Sequence of chain 1.C:
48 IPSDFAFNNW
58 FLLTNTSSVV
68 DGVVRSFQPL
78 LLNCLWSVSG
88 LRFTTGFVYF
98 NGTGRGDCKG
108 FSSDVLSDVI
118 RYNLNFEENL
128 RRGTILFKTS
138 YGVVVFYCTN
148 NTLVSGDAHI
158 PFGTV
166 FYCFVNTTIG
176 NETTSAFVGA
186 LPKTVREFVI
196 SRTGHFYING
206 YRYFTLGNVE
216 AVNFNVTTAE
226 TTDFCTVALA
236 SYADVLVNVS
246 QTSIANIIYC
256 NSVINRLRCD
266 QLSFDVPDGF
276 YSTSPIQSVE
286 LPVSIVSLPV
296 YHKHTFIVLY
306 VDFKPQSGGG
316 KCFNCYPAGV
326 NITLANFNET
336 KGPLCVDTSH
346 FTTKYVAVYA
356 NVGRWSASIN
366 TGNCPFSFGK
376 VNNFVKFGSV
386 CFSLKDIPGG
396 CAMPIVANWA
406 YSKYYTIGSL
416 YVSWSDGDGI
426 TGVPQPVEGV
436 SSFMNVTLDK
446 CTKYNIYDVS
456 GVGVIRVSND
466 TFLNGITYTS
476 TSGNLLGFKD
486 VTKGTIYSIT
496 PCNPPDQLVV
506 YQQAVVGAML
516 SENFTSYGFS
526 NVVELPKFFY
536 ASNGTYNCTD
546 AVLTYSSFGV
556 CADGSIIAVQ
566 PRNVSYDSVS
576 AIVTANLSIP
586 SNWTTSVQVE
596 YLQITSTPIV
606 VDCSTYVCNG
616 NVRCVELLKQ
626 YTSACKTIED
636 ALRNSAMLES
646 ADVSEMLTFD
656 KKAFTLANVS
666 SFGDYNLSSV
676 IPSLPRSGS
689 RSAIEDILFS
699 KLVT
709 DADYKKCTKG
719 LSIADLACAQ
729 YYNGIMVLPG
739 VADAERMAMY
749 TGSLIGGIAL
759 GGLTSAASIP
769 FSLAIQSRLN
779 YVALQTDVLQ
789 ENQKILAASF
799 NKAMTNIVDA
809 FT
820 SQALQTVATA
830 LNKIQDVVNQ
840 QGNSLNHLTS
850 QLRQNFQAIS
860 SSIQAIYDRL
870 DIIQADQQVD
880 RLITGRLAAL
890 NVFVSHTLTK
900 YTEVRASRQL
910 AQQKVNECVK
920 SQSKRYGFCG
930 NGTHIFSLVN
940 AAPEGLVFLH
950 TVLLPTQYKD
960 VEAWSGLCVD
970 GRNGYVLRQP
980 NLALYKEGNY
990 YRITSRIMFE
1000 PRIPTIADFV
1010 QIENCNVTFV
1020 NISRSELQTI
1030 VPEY

Binding-site contacts:
Ligand atom C4 contacts residue ASN581 of chain 1.C at 4.2 Å.
Ligand atom C7 contacts residue ASN581 of chain 1.C at 4.1 Å.
Ligand atom O5 contacts residue ASN581 of chain 1.C at 2.3 Å (h-bond).
Ligand atom C5 contacts residue ASN581 of chain 1.C at 3.6 Å.
Ligand atom C8 contacts residue ASP959 of chain 1.C at 3.8 Å.
Ligand atom C1 contacts residue ASN581 of chain 1.C at 1.4 Å.
Ligand atom C7 contacts residue ASP959 of chain 1.C at 4.3 Å.
Ligand atom N2 contacts residue ASN581 of chain 1.C at 2.9 Å (h-bond).
Ligand atom C3 contacts residue ASN581 of chain 1.C at 3.8 Å.
Ligand atom C2 contacts residue ASN581 of chain 1.C at 2.5 Å.

This protein binds this small molecule.
Small molecule (SMILES): CC(=O)N[C@@H]1[C@@H](O)[C@H](O)[C@@H](CO)O[C@H]1O